The protein below binds the small molecule below.
Small molecule (SMILES): CC(=O)N[C@@H]1[C@@H](O)[C@H](O)[C@@H](CO)O[C@H]1O

Binding-site contacts:
Ligand atom C5 contacts residue ASN39 of chain 1.A at 3.6 Å.
Ligand atom O5 contacts residue ASN39 of chain 1.A at 2.2 Å (h-bond).
Ligand atom C5 contacts residue GLU35 of chain 1.A at 4.4 Å.
Ligand atom C7 contacts residue ASN39 of chain 1.A at 3.8 Å.
Ligand atom O7 contacts residue ASN39 of chain 1.A at 4.2 Å.
Ligand atom O5 contacts residue GLU35 of chain 1.A at 4.4 Å.
Ligand atom C1 contacts residue ASN39 of chain 1.A at 1.4 Å.
Ligand atom O6 contacts residue THR307 of chain 1.A at 4.4 Å.
Ligand atom C2 contacts residue ASN39 of chain 1.A at 2.4 Å.
Ligand atom C3 contacts residue ASN39 of chain 1.A at 3.8 Å.
Ligand atom C6 contacts residue THR307 of chain 1.A at 4.3 Å.
Ligand atom C4 contacts residue ASN39 of chain 1.A at 4.0 Å.
Ligand atom O6 contacts residue GLU35 of chain 1.A at 2.7 Å (salt-bridge).
Ligand atom O6 contacts residue LYS309 of chain 1.A at 4.0 Å.
Ligand atom C6 contacts residue LYS309 of chain 1.A at 4.2 Å.
Ligand atom C6 contacts residue GLU35 of chain 1.A at 3.3 Å.
Ligand atom C8 contacts residue ASN39 of chain 1.A at 4.2 Å.
Ligand atom N2 contacts residue ASN39 of chain 1.A at 3.1 Å (h-bond).

Sequence of chain 1.A:
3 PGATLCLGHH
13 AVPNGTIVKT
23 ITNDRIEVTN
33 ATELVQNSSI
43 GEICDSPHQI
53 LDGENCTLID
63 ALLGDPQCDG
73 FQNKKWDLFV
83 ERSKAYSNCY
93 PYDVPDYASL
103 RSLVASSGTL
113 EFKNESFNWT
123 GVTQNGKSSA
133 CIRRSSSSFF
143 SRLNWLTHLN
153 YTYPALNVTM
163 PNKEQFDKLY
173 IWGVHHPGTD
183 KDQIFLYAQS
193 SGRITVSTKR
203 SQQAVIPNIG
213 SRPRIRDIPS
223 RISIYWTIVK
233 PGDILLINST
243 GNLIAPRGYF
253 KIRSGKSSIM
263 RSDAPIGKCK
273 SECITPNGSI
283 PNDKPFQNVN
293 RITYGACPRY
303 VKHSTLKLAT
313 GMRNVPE